Sequence of chain 1.H:
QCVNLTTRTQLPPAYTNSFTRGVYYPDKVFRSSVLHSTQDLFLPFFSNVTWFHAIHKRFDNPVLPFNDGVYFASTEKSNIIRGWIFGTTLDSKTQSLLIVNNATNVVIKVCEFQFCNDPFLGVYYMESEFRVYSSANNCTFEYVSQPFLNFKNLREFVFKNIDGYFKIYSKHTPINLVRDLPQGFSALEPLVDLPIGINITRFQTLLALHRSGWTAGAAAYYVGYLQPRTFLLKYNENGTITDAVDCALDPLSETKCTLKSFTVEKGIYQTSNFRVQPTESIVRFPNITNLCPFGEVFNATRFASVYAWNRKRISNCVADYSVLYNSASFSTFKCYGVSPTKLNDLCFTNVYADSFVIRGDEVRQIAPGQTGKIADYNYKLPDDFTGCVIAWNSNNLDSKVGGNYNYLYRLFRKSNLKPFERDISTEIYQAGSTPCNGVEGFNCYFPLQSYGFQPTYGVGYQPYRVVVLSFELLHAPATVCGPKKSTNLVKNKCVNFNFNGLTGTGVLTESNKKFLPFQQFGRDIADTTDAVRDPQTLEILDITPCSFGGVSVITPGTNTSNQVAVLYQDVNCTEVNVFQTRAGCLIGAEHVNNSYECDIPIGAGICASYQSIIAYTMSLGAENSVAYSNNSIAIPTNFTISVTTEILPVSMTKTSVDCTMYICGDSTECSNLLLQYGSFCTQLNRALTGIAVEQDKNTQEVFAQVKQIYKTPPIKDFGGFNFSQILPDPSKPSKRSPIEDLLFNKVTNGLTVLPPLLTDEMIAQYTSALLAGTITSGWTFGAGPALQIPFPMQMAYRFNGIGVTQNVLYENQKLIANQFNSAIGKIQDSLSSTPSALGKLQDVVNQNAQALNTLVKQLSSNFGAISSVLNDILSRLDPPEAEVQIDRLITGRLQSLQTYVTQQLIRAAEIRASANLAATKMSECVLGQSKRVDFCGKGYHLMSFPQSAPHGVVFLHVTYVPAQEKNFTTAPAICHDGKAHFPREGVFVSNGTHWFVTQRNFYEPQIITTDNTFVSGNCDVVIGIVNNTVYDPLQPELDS

This small molecule binds to this protein.
Small molecule (SMILES): CC(=O)N[C@H]1[C@H](O[C@H]2[C@H](O)[C@@H](NC(C)=O)CO[C@@H]2CO)O[C@H](CO)[C@@H](O)[C@@H]1O

Binding-site contacts:
Ligand atom N2 contacts residue THR1100 of chain 1.H at 3.5 Å (h-bond).
Ligand atom C1 contacts residue ASN1098 of chain 1.H at 1.4 Å.
Ligand atom C7 contacts residue ASN1098 of chain 1.H at 3.3 Å.
Ligand atom C2 contacts residue ASN1098 of chain 1.H at 2.5 Å.
Ligand atom O7 contacts residue ASN1098 of chain 1.H at 3.3 Å (h-bond).
Ligand atom C4 contacts residue ASN1098 of chain 1.H at 4.2 Å.
Ligand atom O5 contacts residue ASN1098 of chain 1.H at 2.4 Å (h-bond).
Ligand atom O4 contacts residue HIS1101 of chain 1.H at 3.6 Å.
Ligand atom O5 contacts residue HIS1101 of chain 1.H at 4.3 Å.
Ligand atom C1 contacts residue HIS1101 of chain 1.H at 4.4 Å.
Ligand atom C1 contacts residue PHE1103 of chain 1.H at 4.3 Å (hydrophobic).
Ligand atom O5 contacts residue PHE1103 of chain 1.H at 3.7 Å.
Ligand atom C1 contacts residue THR1100 of chain 1.H at 4.3 Å.
Ligand atom C3 contacts residue ASN1098 of chain 1.H at 3.8 Å.
Ligand atom C8 contacts residue ASN1098 of chain 1.H at 3.6 Å.
Ligand atom C5 contacts residue ASN1098 of chain 1.H at 3.7 Å.
Ligand atom N2 contacts residue ASN1098 of chain 1.H at 2.9 Å (h-bond).
Ligand atom C8 contacts residue THR1100 of chain 1.H at 4.4 Å.
Ligand atom C4 contacts residue HIS1101 of chain 1.H at 3.9 Å.
Ligand atom C3 contacts residue THR1100 of chain 1.H at 4.1 Å.
Ligand atom C3 contacts residue HIS1101 of chain 1.H at 4.0 Å.
Ligand atom C5 contacts residue PHE1103 of chain 1.H at 3.8 Å (hydrophobic).
Ligand atom C6 contacts residue PHE1103 of chain 1.H at 3.6 Å (hydrophobic).
Ligand atom C7 contacts residue THR1100 of chain 1.H at 4.4 Å.
Ligand atom O6 contacts residue PHE1103 of chain 1.H at 4.4 Å.
Ligand atom C6 contacts residue HIS1101 of chain 1.H at 4.3 Å.
Ligand atom O7 contacts residue HIS1101 of chain 1.H at 3.2 Å.
Ligand atom C8 contacts residue HIS1101 of chain 1.H at 4.2 Å.
Ligand atom C2 contacts residue THR1100 of chain 1.H at 4.1 Å.
Ligand atom C5 contacts residue HIS1101 of chain 1.H at 3.5 Å.
Ligand atom C7 contacts residue HIS1101 of chain 1.H at 3.8 Å.